Sequence of chain 2.D:
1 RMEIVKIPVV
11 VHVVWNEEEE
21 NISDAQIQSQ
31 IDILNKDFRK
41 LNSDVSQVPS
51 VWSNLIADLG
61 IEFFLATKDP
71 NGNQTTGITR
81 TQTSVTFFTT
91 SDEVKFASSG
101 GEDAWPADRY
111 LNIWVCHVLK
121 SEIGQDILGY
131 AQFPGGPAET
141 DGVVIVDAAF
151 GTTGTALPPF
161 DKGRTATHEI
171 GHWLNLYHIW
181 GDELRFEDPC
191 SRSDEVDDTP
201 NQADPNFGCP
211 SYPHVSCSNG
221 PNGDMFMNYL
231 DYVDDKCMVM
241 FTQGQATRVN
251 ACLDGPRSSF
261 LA

Binding-site contacts:
Ligand atom C contacts residue ARG1 of chain 2.IA at 3.3 Å.
Ligand atom O contacts residue TYR232 of chain 2.D at 4.3 Å.
Ligand atom CB contacts residue TYR232 of chain 2.D at 4.0 Å (hydrophobic).
Ligand atom N contacts residue TYR232 of chain 2.D at 3.8 Å.
Ligand atom OXT contacts residue ARG1 of chain 2.IA at 4.3 Å.
Ligand atom CG1 contacts residue TYR232 of chain 2.D at 3.8 Å (hydrophobic).
Ligand atom CG2 contacts residue ASP126 of chain 2.D at 4.3 Å.
Ligand atom CG2 contacts residue GLN125 of chain 2.D at 3.5 Å.
Ligand atom CA contacts residue ILE127 of chain 2.D at 4.3 Å (hydrophobic).
Ligand atom CB contacts residue ILE127 of chain 2.D at 4.5 Å (hydrophobic).
Ligand atom CG1 contacts residue ARG1 of chain 2.IA at 3.8 Å.
Ligand atom CB contacts residue GLN125 of chain 2.D at 4.3 Å.
Ligand atom CG2 contacts residue ILE127 of chain 2.D at 4.4 Å (hydrophobic).
Ligand atom O contacts residue ARG1 of chain 2.IA at 3.6 Å.
Ligand atom CB contacts residue ARG1 of chain 2.IA at 3.6 Å.
Ligand atom CA contacts residue ARG1 of chain 2.IA at 2.4 Å.
Ligand atom N contacts residue ARG1 of chain 2.IA at 1.3 Å.
Ligand atom C contacts residue PHE207 of chain 2.D at 4.3 Å (hydrophobic).
Ligand atom CG1 contacts residue GLN125 of chain 2.D at 3.8 Å.
Ligand atom O contacts residue PHE207 of chain 2.D at 3.8 Å.
Ligand atom CG1 contacts residue ILE127 of chain 2.D at 3.9 Å (hydrophobic).

A protein and the small-molecule ligand that binds it are described below.
Small molecule (SMILES): CC(C)[C@H](N)C(=O)O